Binding-site contacts:
Ligand atom C4 contacts residue ASN616 of chain 1.G at 4.2 Å.
Ligand atom C5 contacts residue ASN616 of chain 1.G at 3.6 Å.
Ligand atom C2 contacts residue ASN616 of chain 1.G at 2.4 Å.
Ligand atom C1 contacts residue ASN616 of chain 1.G at 1.4 Å.
Ligand atom O5 contacts residue THR618 of chain 1.G at 4.0 Å.
Ligand atom O7 contacts residue ASN616 of chain 1.G at 4.4 Å.
Ligand atom C3 contacts residue ASN616 of chain 1.G at 3.8 Å.
Ligand atom O5 contacts residue ASN616 of chain 1.G at 2.4 Å (h-bond).
Ligand atom N2 contacts residue ASN616 of chain 1.G at 2.9 Å (h-bond).
Ligand atom C7 contacts residue ASN616 of chain 1.G at 3.8 Å.
Ligand atom O6 contacts residue THR618 of chain 1.G at 4.0 Å.
Ligand atom C1 contacts residue THR618 of chain 1.G at 4.3 Å.

This small molecule binds to this protein.
Small molecule (SMILES): CC(=O)N[C@@H]1[C@@H](O)[C@H](O)[C@@H](CO)O[C@H]1O

Sequence of chain 1.G:
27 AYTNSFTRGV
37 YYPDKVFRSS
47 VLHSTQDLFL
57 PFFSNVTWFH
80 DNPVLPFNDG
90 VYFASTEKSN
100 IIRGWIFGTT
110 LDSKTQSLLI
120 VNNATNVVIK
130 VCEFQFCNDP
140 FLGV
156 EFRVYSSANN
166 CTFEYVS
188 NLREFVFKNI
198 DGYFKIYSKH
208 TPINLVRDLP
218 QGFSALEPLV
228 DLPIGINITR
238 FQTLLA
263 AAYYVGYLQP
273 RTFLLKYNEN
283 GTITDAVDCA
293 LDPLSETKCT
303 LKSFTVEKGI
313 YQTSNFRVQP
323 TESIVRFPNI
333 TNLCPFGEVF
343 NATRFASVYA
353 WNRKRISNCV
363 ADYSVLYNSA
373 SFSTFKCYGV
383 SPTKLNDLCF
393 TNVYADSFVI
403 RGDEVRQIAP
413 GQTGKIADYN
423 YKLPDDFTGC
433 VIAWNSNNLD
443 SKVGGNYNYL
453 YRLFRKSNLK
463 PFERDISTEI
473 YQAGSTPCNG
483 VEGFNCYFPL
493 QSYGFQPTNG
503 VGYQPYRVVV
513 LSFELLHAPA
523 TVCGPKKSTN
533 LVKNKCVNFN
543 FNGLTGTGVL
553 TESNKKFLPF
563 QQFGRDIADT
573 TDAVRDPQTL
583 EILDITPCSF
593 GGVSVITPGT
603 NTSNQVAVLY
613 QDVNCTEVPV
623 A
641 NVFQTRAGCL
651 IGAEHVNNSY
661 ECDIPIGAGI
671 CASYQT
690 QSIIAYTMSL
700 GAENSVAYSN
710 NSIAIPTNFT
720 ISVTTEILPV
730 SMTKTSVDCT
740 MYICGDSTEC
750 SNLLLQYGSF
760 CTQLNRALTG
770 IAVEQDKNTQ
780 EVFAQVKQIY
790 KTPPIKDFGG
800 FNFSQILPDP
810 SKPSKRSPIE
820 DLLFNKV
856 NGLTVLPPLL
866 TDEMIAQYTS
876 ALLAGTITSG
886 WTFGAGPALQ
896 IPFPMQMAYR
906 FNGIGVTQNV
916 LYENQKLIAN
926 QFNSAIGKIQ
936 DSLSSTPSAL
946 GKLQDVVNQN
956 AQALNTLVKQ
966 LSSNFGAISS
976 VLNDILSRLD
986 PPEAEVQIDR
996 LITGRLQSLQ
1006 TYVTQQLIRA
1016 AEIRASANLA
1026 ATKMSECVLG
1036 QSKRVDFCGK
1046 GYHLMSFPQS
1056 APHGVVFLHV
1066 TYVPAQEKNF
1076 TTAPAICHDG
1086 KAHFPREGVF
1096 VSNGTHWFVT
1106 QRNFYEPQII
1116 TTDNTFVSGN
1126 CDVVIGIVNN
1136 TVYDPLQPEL